Sequence of chain 1.C:
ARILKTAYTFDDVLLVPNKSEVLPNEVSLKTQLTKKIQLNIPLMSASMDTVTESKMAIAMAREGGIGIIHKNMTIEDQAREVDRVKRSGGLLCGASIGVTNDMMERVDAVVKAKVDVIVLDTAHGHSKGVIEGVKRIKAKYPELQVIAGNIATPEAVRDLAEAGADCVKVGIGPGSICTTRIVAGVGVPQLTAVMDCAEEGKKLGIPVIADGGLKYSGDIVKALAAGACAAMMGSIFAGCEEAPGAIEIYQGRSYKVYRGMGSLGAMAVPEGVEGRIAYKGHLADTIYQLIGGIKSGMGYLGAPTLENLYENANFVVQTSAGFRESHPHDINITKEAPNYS

A small-molecule ligand and the protein it binds are described below.
Small molecule (SMILES): C/C(=N\O)c1cccc(C(C)(C)NC(=O)Nc2ccc(Cl)c(-c3nc(C(F)(F)F)cs3)c2)c1

Binding-site contacts:
Ligand atom N3 contacts residue GLU290 of chain 1.A at 3.1 Å (salt-bridge).
Ligand atom O2 contacts residue ALA127 of chain 1.A at 3.6 Å.
Ligand atom C29 contacts residue VAL103 of chain 1.A at 3.4 Å (hydrophobic).
Ligand atom N1 contacts residue ALA127 of chain 1.A at 3.5 Å.
Ligand atom N4 contacts residue ALA127 of chain 1.A at 3.8 Å.
Ligand atom C4 contacts residue GLY266 of chain 1.A at 3.9 Å.
Ligand atom C21 contacts residue SER315 of chain 1.C at 3.4 Å.
Ligand atom O1 contacts residue THR184 of chain 1.A at 3.3 Å (h-bond).
Ligand atom C10 contacts residue ALA127 of chain 1.A at 3.8 Å (hydrophobic).
Ligand atom F1 contacts residue THR126 of chain 1.A at 3.8 Å.
Ligand atom N1 contacts residue THR184 of chain 1.A at 3.8 Å.
Ligand atom C7 contacts residue ALA127 of chain 1.A at 3.8 Å (hydrophobic).
Ligand atom C22 contacts residue PRO28 of chain 1.C at 3.8 Å (hydrophobic).
Ligand atom F1 contacts residue VAL103 of chain 1.A at 3.0 Å.
Ligand atom C1 contacts residue GLY266 of chain 1.A at 3.9 Å.
Ligand atom C21 contacts residue PRO28 of chain 1.C at 3.6 Å (hydrophobic).
Ligand atom C13 contacts residue GLY266 of chain 1.A at 3.7 Å.
Ligand atom O1 contacts residue IMP1 of chain 1.E at 3.5 Å.
Ligand atom C2 contacts residue GLY266 of chain 1.A at 3.5 Å.
Ligand atom C17 contacts residue GLU290 of chain 1.A at 3.8 Å.
Ligand atom S contacts residue HIS128 of chain 1.A at 3.6 Å.
Ligand atom N1 contacts residue IMP1 of chain 1.E at 3.7 Å.
Ligand atom C18 contacts residue ALA127 of chain 1.A at 3.7 Å (hydrophobic).
Ligand atom C22 contacts residue GLU290 of chain 1.A at 3.8 Å.
Ligand atom C10 contacts residue GLU290 of chain 1.A at 3.5 Å.
Ligand atom N4 contacts residue GLU290 of chain 1.A at 2.8 Å (salt-bridge).
Ligand atom C22 contacts residue SER315 of chain 1.C at 3.8 Å.
Ligand atom C26 contacts residue SER131 of chain 1.A at 3.6 Å.
Ligand atom C3 contacts residue GLY266 of chain 1.A at 3.5 Å.
Ligand atom O1 contacts residue TYR319 of chain 1.C at 3.7 Å.
Ligand atom C20 contacts residue PRO28 of chain 1.C at 3.8 Å (hydrophobic).
Ligand atom CL contacts residue GLY318 of chain 1.C at 3.3 Å.
Ligand atom C17 contacts residue ALA127 of chain 1.A at 3.8 Å (hydrophobic).
Ligand atom C13 contacts residue VAL288 of chain 1.A at 3.6 Å (hydrophobic).
Ligand atom C13 contacts residue GLU290 of chain 1.A at 3.6 Å.
Ligand atom CL contacts residue HIS128 of chain 1.A at 3.8 Å.
Ligand atom C22 contacts residue TYR319 of chain 1.C at 3.6 Å (hydrophobic).
Ligand atom C8 contacts residue IMP1 of chain 1.E at 3.7 Å.
Ligand atom F3 contacts residue VAL103 of chain 1.A at 2.8 Å.
Ligand atom CL contacts residue TYR319 of chain 1.C at 3.8 Å.

Sequence of chain 1.A:
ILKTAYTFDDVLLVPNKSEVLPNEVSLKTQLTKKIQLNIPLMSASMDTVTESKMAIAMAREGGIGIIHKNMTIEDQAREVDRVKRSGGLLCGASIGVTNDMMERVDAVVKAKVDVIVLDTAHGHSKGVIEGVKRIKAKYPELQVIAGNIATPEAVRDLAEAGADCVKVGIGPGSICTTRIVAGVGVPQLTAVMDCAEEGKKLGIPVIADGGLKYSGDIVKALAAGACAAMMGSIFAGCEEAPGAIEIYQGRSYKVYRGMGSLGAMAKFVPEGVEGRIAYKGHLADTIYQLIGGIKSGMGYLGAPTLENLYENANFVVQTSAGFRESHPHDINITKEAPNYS